Sequence of chain 1.B:
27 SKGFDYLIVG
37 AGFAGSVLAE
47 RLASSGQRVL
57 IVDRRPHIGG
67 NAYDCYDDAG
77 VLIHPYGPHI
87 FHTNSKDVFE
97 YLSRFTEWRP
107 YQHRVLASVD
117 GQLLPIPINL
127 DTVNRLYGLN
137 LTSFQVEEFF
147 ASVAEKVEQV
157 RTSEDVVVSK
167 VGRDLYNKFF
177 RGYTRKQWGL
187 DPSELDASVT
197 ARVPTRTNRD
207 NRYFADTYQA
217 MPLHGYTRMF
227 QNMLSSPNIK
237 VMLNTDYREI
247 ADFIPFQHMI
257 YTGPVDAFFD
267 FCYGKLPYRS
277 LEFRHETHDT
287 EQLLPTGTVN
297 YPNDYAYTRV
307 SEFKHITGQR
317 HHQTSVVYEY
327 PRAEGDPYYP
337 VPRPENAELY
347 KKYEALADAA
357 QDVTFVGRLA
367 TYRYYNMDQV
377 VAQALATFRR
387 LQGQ

A protein and the small-molecule ligand that binds it are described below.
Small molecule (SMILES): O=c1ccn([C@@H]2O[C@H](CO[P](=O)(O)O[P](=O)(O)O[C@H]3O[C@H](CO)[C@H](O)[C@H](O)[C@H]3O)[C@@H](O)[C@H]2O)c(=O)[nH]1

Binding-site contacts:
Ligand atom C2 contacts residue PHE176 of chain 1.B at 3.4 Å (hydrophobic).
Ligand atom O2 contacts residue THR180 of chain 1.B at 3.3 Å (h-bond).
Ligand atom O2 contacts residue TYR179 of chain 1.B at 3.4 Å.
Ligand atom O4' contacts residue ILE86 of chain 1.B at 3.5 Å.
Ligand atom C5D contacts residue VAL195 of chain 1.B at 3.5 Å (hydrophobic).
Ligand atom C1' contacts residue ARG305 of chain 1.B at 3.3 Å.
Ligand atom O2A contacts residue ARG198 of chain 1.B at 2.9 Å (salt-bridge).
Ligand atom O1B contacts residue ARG305 of chain 1.B at 3.5 Å (salt-bridge).
Ligand atom O5' contacts residue ARG305 of chain 1.B at 2.8 Å (salt-bridge).
Ligand atom O4' contacts residue FAD1 of chain 1.N at 2.8 Å (h-bond).
Ligand atom N3 contacts residue PHE175 of chain 1.B at 2.9 Å (h-bond).
Ligand atom O2D contacts residue VAL195 of chain 1.B at 3.5 Å.
Ligand atom O5D contacts residue VAL199 of chain 1.B at 3.4 Å.
Ligand atom O2' contacts residue ARG198 of chain 1.B at 3.3 Å (salt-bridge).
Ligand atom C4D contacts residue VAL195 of chain 1.B at 3.4 Å (hydrophobic).
Ligand atom O2' contacts residue FAD1 of chain 1.N at 3.1 Å.
Ligand atom O4 contacts residue ASN296 of chain 1.B at 3.1 Å (h-bond).
Ligand atom C5' contacts residue ARG305 of chain 1.B at 2.9 Å.
Ligand atom N3 contacts residue TYR179 of chain 1.B at 3.3 Å.
Ligand atom O3D contacts residue TRP184 of chain 1.B at 2.8 Å (h-bond).
Ligand atom O2 contacts residue PHE175 of chain 1.B at 3.6 Å (h-bond).
Ligand atom O6' contacts residue THR294 of chain 1.B at 3.5 Å (h-bond).
Ligand atom O4' contacts residue PHE210 of chain 1.B at 3.4 Å.
Ligand atom O2B contacts residue TYR370 of chain 1.B at 2.5 Å (h-bond).
Ligand atom O2 contacts residue PHE176 of chain 1.B at 3.0 Å.
Ligand atom O2D contacts residue THR180 of chain 1.B at 3.0 Å (h-bond).
Ligand atom O2B contacts residue ARG198 of chain 1.B at 3.4 Å (salt-bridge).
Ligand atom PB contacts residue TYR370 of chain 1.B at 3.3 Å.
Ligand atom O2D contacts residue TRP184 of chain 1.B at 3.4 Å (h-bond).
Ligand atom O1A contacts residue TYR209 of chain 1.B at 2.5 Å (h-bond).
Ligand atom O3B contacts residue ARG305 of chain 1.B at 3.0 Å (salt-bridge).
Ligand atom O1B contacts residue TYR335 of chain 1.B at 2.7 Å (h-bond).
Ligand atom C6' contacts residue ARG305 of chain 1.B at 3.3 Å.
Ligand atom C1' contacts residue FAD1 of chain 1.N at 3.4 Å.
Ligand atom O6' contacts residue HIS109 of chain 1.B at 3.2 Å (h-bond).
Ligand atom C2 contacts residue TYR179 of chain 1.B at 3.3 Å (hydrophobic).
Ligand atom O3' contacts residue PHE210 of chain 1.B at 3.2 Å.
Ligand atom C2' contacts residue FAD1 of chain 1.N at 3.1 Å.
Ligand atom O3A contacts residue TYR370 of chain 1.B at 3.5 Å (h-bond).
Ligand atom N1 contacts residue TYR179 of chain 1.B at 3.6 Å.